Binding-site contacts:
Ligand atom C4 contacts residue SER211 of chain 1.C at 3.7 Å.
Ligand atom O3 contacts residue ASP83 of chain 1.C at 2.6 Å (salt-bridge).
Ligand atom O19 contacts residue ASP80 of chain 1.C at 3.0 Å (salt-bridge).
Ligand atom C4 contacts residue TYR125 of chain 1.C at 3.7 Å (hydrophobic).
Ligand atom O3 contacts residue TYR125 of chain 1.C at 3.9 Å.
Ligand atom C14 contacts residue ASP80 of chain 1.C at 3.4 Å.
Ligand atom C5 contacts residue SER211 of chain 1.C at 3.6 Å.
Ligand atom O3 contacts residue ASN127 of chain 1.C at 3.0 Å (h-bond).
Ligand atom N3 contacts residue GLY213 of chain 1.C at 3.9 Å.
Ligand atom O4 contacts residue ASP83 of chain 1.C at 2.7 Å (salt-bridge).
Ligand atom C2 contacts residue SER211 of chain 1.C at 4.0 Å.
Ligand atom O6 contacts residue ASP80 of chain 1.C at 2.7 Å (salt-bridge).
Ligand atom C15 contacts residue ASP80 of chain 1.C at 3.6 Å.
Ligand atom C6 contacts residue ASP80 of chain 1.C at 3.7 Å.
Ligand atom C6 contacts residue GLY214 of chain 1.C at 3.6 Å.
Ligand atom O6 contacts residue TYR125 of chain 1.C at 3.7 Å.
Ligand atom C13 contacts residue GLY213 of chain 1.C at 3.8 Å.
Ligand atom O4 contacts residue GLY214 of chain 1.C at 3.8 Å.
Ligand atom C3 contacts residue ASP83 of chain 1.C at 3.7 Å.
Ligand atom C11 contacts residue LEU212 of chain 1.C at 3.7 Å (hydrophobic).
Ligand atom C19 contacts residue ASP80 of chain 1.C at 3.8 Å.
Ligand atom O3 contacts residue GLY103 of chain 1.C at 3.6 Å.
Ligand atom O5 contacts residue SER211 of chain 1.C at 3.3 Å (h-bond).
Ligand atom C1 contacts residue SER211 of chain 1.C at 4.1 Å.
Ligand atom C5 contacts residue TYR125 of chain 1.C at 3.7 Å (hydrophobic).
Ligand atom C18 contacts residue ASP80 of chain 1.C at 3.3 Å.
Ligand atom O4 contacts residue SER211 of chain 1.C at 2.7 Å (h-bond).
Ligand atom C6 contacts residue GLY213 of chain 1.C at 4.0 Å.
Ligand atom C14 contacts residue GLY213 of chain 1.C at 4.1 Å.
Ligand atom C3 contacts residue ASN127 of chain 1.C at 3.6 Å.
Ligand atom O4 contacts residue ALA82 of chain 1.C at 3.9 Å.
Ligand atom O2 contacts residue ASN127 of chain 1.C at 3.7 Å.
Ligand atom C6 contacts residue TYR125 of chain 1.C at 3.8 Å (hydrophobic).
Ligand atom C4 contacts residue ASP83 of chain 1.C at 3.6 Å.
Ligand atom O3 contacts residue GLY104 of chain 1.C at 3.1 Å (h-bond).
Ligand atom O2 contacts residue GLU129 of chain 1.C at 3.9 Å.
Ligand atom C6 contacts residue SER211 of chain 1.C at 3.8 Å.
Ligand atom C15 contacts residue GLY213 of chain 1.C at 3.3 Å.
Ligand atom O10 contacts residue LEU212 of chain 1.C at 4.0 Å.
Ligand atom C3 contacts residue TYR125 of chain 1.C at 3.6 Å (hydrophobic).

A protein and the small-molecule ligand that binds it are described below.
Small molecule (SMILES): O=C(CCC(=O)N[C@@H]1O[C@H](CO)[C@H](O)[C@H](O)[C@H]1O)NCc1cn([C@H]2CO[C@H]3[C@@H]2OC[C@@H]3n2cc(CNC(=O)CCC(=O)N[C@@H]3O[C@H](CO)[C@H](O)[C@H](O)[C@H]3O)nn2)nn1

Sequence of chain 1.C:
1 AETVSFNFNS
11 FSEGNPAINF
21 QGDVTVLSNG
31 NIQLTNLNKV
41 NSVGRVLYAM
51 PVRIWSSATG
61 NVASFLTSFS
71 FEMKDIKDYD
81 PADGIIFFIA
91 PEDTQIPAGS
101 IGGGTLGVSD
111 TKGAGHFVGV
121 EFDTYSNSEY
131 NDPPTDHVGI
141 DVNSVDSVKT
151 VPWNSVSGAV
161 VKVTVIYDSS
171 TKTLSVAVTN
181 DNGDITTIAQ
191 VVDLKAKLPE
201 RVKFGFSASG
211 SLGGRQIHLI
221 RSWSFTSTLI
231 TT